Sequence of chain 1.A:
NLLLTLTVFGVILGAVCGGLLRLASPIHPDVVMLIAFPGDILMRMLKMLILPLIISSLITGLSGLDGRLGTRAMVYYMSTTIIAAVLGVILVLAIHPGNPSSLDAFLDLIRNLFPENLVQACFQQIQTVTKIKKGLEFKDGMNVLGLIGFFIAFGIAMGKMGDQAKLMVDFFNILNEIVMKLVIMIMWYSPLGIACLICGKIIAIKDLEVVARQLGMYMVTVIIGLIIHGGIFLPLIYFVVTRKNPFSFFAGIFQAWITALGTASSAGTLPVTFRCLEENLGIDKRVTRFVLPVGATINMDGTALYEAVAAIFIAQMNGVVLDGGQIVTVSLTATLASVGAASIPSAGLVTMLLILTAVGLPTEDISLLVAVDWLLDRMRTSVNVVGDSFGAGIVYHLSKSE

The small molecule below binds the protein below.
Small molecule (SMILES): COCC(CCO[C@H]1CC[C@@]2(C)C(=CC[C@H]3[C@@H]4C[C@@H]5O[C@]6(CC[C@@H](C)CO6)[C@@H](C)[C@@H]5[C@@]4(C)CC[C@@H]32)C1)COC

Binding-site contacts:
Ligand atom C81 contacts residue ILE442 of chain 1.A at 3.9 Å (hydrophobic).
Ligand atom C05 contacts residue GLY438 of chain 1.A at 3.5 Å.
Ligand atom C77 contacts residue THR449 of chain 1.A at 3.7 Å.
Ligand atom C17 contacts residue GLY104 of chain 1.A at 3.9 Å.
Ligand atom C10 contacts residue LEU101 of chain 1.A at 3.4 Å (hydrophobic).
Ligand atom C78 contacts residue LEU452 of chain 1.A at 3.5 Å (hydrophobic).
Ligand atom C26 contacts residue PHE388 of chain 1.A at 3.6 Å (hydrophobic).
Ligand atom C15 contacts residue SER441 of chain 1.A at 3.8 Å.
Ligand atom C04 contacts residue SER100 of chain 1.A at 3.4 Å.
Ligand atom C19 contacts residue LEU105 of chain 1.A at 3.5 Å (hydrophobic).
Ligand atom C04 contacts residue ILE442 of chain 1.A at 4.0 Å (hydrophobic).
Ligand atom O25 contacts residue VAL392 of chain 1.A at 3.2 Å.
Ligand atom C75 contacts residue LEU101 of chain 1.A at 3.9 Å (hydrophobic).
Ligand atom C05 contacts residue SER100 of chain 1.A at 4.0 Å.
Ligand atom C18 contacts residue LEU105 of chain 1.A at 3.7 Å (hydrophobic).
Ligand atom C19 contacts residue GLY104 of chain 1.A at 3.6 Å.
Ligand atom C04 contacts residue GLY438 of chain 1.A at 3.9 Å.
Ligand atom O20 contacts residue ASP109 of chain 1.A at 3.5 Å (salt-bridge).
Ligand atom C79 contacts residue ILE442 of chain 1.A at 3.5 Å (hydrophobic).
Ligand atom C26 contacts residue VAL392 of chain 1.A at 3.7 Å (hydrophobic).
Ligand atom C21 contacts residue LEU108 of chain 1.A at 3.5 Å (hydrophobic).
Ligand atom C77 contacts residue LEU452 of chain 1.A at 3.6 Å (hydrophobic).
Ligand atom C17 contacts residue LEU108 of chain 1.A at 3.9 Å (hydrophobic).
Ligand atom C75 contacts residue ILE246 of chain 1.A at 3.9 Å (hydrophobic).
Ligand atom C76 contacts residue LEU452 of chain 1.A at 3.8 Å (hydrophobic).
Ligand atom C18 contacts residue ASP109 of chain 1.A at 3.8 Å.
Ligand atom C22 contacts residue LEU108 of chain 1.A at 3.1 Å (hydrophobic).
Ligand atom C01 contacts residue LEU434 of chain 1.A at 3.7 Å (hydrophobic).
Ligand atom O20 contacts residue LEU108 of chain 1.A at 3.2 Å (h-bond).
Ligand atom C01 contacts residue VAL437 of chain 1.A at 3.2 Å (hydrophobic).
Ligand atom O72 contacts residue ILE442 of chain 1.A at 3.5 Å.
Ligand atom O72 contacts residue GLY438 of chain 1.A at 3.3 Å.
Ligand atom C76 contacts residue LEU434 of chain 1.A at 3.8 Å (hydrophobic).
Ligand atom C50 contacts residue LEU108 of chain 1.A at 3.7 Å (hydrophobic).
Ligand atom O80 contacts residue ILE97 of chain 1.A at 3.8 Å.
Ligand atom C81 contacts residue VAL448 of chain 1.A at 3.8 Å (hydrophobic).
Ligand atom C06 contacts residue SER100 of chain 1.A at 3.9 Å.
Ligand atom C03 contacts residue SER100 of chain 1.A at 3.7 Å.
Ligand atom C18 contacts residue GLY104 of chain 1.A at 3.5 Å.
Ligand atom C81 contacts residue LEU96 of chain 1.A at 3.8 Å (hydrophobic).